A small-molecule ligand and the protein it binds are described below.
Small molecule (SMILES): CC(=O)O[C@H]1C(=O)[C@@]2(C)[C@H]([C@H](OC(=O)c3ccccc3)[C@]3(O)C[C@H](OC(=O)[C@H](O)[C@@H](NC(=O)c4ccccc4)c4ccccc4)C(C)=C1C3(C)C)[C@]1(OC(C)=O)CO[C@@H]1C[C@@H]2O

Sequence of chain 1.J:
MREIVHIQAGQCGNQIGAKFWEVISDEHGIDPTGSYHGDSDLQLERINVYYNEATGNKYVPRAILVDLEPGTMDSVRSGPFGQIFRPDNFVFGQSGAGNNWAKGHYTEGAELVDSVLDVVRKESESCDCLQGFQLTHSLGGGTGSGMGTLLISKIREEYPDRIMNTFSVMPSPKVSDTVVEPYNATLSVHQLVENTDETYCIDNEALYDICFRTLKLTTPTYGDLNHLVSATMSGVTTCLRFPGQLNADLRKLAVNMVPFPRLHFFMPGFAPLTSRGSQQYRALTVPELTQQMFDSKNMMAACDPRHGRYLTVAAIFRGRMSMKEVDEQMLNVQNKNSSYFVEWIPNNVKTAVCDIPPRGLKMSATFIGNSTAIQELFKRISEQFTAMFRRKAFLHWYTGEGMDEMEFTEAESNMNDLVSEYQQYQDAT

Binding-site contacts:
Ligand atom O10 contacts residue GLY360 of chain 1.J at 3.0 Å (h-bond).
Ligand atom C28 contacts residue PRO358 of chain 1.J at 2.9 Å (hydrophobic).
Ligand atom C37 contacts residue PRO358 of chain 1.J at 3.5 Å (hydrophobic).
Ligand atom C36 contacts residue HIS227 of chain 1.J at 3.2 Å.
Ligand atom O13 contacts residue ARG359 of chain 1.J at 2.6 Å (salt-bridge).
Ligand atom O12 contacts residue ARG359 of chain 1.J at 3.0 Å (salt-bridge).
Ligand atom O07 contacts residue LEU361 of chain 1.J at 3.3 Å.
Ligand atom C14 contacts residue THR274 of chain 1.J at 3.5 Å.
Ligand atom C40 contacts residue ALA231 of chain 1.J at 3.0 Å (hydrophobic).
Ligand atom C41 contacts residue SER234 of chain 1.J at 3.4 Å.
Ligand atom C22 contacts residue GLY360 of chain 1.J at 3.6 Å.
Ligand atom O06 contacts residue THR274 of chain 1.J at 3.1 Å (h-bond).
Ligand atom O03 contacts residue ARG276 of chain 1.J at 3.3 Å (salt-bridge).
Ligand atom C16 contacts residue PRO272 of chain 1.J at 3.5 Å (hydrophobic).
Ligand atom C38 contacts residue PRO358 of chain 1.J at 3.5 Å (hydrophobic).
Ligand atom C40 contacts residue SER234 of chain 1.J at 3.7 Å.
Ligand atom O06 contacts residue LEU273 of chain 1.J at 3.3 Å.
Ligand atom C42 contacts residue VAL23 of chain 1.J at 3.4 Å (hydrophobic).
Ligand atom C19 contacts residue THR274 of chain 1.J at 3.0 Å.
Ligand atom C07 contacts residue HIS227 of chain 1.J at 3.2 Å.
Ligand atom C30 contacts residue HIS227 of chain 1.J at 3.6 Å.
Ligand atom C14 contacts residue LEU215 of chain 1.J at 3.0 Å (hydrophobic).
Ligand atom C40 contacts residue ARG318 of chain 1.J at 3.3 Å.
Ligand atom C38 contacts residue ALA231 of chain 1.J at 3.4 Å (hydrophobic).
Ligand atom C15 contacts residue PRO272 of chain 1.J at 3.4 Å (hydrophobic).
Ligand atom C41 contacts residue ALA231 of chain 1.J at 3.7 Å (hydrophobic).
Ligand atom O13 contacts residue PRO358 of chain 1.J at 2.5 Å.
Ligand atom C41 contacts residue VAL23 of chain 1.J at 3.5 Å (hydrophobic).
Ligand atom O07 contacts residue THR274 of chain 1.J at 3.7 Å.
Ligand atom O14 contacts residue HIS227 of chain 1.J at 3.0 Å (h-bond).
Ligand atom O06 contacts residue LEU215 of chain 1.J at 2.9 Å.
Ligand atom C06 contacts residue HIS227 of chain 1.J at 3.1 Å.
Ligand atom C39 contacts residue PRO358 of chain 1.J at 3.5 Å (hydrophobic).
Ligand atom C44 contacts residue GLY360 of chain 1.J at 3.5 Å.
Ligand atom C39 contacts residue ALA231 of chain 1.J at 3.2 Å (hydrophobic).
Ligand atom C16 contacts residue THR274 of chain 1.J at 3.6 Å.
Ligand atom C31 contacts residue HIS227 of chain 1.J at 3.4 Å.
Ligand atom C44 contacts residue LEU361 of chain 1.J at 3.2 Å (hydrophobic).
Ligand atom C17 contacts residue LEU361 of chain 1.J at 3.5 Å (hydrophobic).
Ligand atom O12 contacts residue GLY360 of chain 1.J at 3.3 Å (h-bond).